Sequence of chain 1.D:
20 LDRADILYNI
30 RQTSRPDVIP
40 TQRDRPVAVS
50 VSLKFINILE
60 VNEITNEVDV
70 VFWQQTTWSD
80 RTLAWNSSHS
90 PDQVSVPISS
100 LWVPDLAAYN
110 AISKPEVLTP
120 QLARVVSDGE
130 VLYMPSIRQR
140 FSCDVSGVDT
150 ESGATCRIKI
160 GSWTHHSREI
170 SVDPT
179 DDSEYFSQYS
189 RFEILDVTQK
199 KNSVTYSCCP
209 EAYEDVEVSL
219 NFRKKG

Binding-site contacts:
Ligand atom N contacts residue TYR108 of chain 1.D at 3.2 Å (h-bond).
Ligand atom C1 contacts residue MET133 of chain 1.E at 3.4 Å (hydrophobic).
Ligand atom C3 contacts residue CYS206 of chain 1.D at 4.4 Å (hydrophobic).
Ligand atom C10 contacts residue TRP162 of chain 1.D at 3.1 Å (hydrophobic).
Ligand atom C7 contacts residue CYS207 of chain 1.D at 4.3 Å (hydrophobic).
Ligand atom O1 contacts residue CYS207 of chain 1.D at 3.6 Å.
Ligand atom C3 contacts residue MET133 of chain 1.E at 4.1 Å (hydrophobic).
Ligand atom C10 contacts residue TYR211 of chain 1.D at 4.0 Å (hydrophobic).
Ligand atom C6 contacts residue CYS207 of chain 1.D at 3.9 Å (hydrophobic).
Ligand atom C7 contacts residue TYR211 of chain 1.D at 3.9 Å (hydrophobic).
Ligand atom C10 contacts residue SER161 of chain 1.D at 4.3 Å.
Ligand atom O1 contacts residue CYS206 of chain 1.D at 3.6 Å (h-bond).
Ligand atom C6 contacts residue CYS206 of chain 1.D at 3.6 Å (hydrophobic).
Ligand atom C9 contacts residue TRP162 of chain 1.D at 3.5 Å (hydrophobic).
Ligand atom BR contacts residue LYS53 of chain 1.E at 3.5 Å.
Ligand atom C6 contacts residue MET133 of chain 1.E at 3.4 Å (hydrophobic).
Ligand atom C7 contacts residue MET133 of chain 1.E at 4.4 Å (hydrophobic).
Ligand atom C5 contacts residue TRP72 of chain 1.E at 3.5 Å (hydrophobic).
Ligand atom C12 contacts residue MET133 of chain 1.E at 3.9 Å (hydrophobic).
Ligand atom C contacts residue MET133 of chain 1.E at 4.3 Å (hydrophobic).
Ligand atom BR contacts residue TYR183 of chain 1.E at 4.1 Å.
Ligand atom C10 contacts residue TYR108 of chain 1.D at 3.1 Å (hydrophobic).
Ligand atom C11 contacts residue TRP162 of chain 1.D at 3.2 Å (hydrophobic).
Ligand atom C2 contacts residue MET133 of chain 1.E at 3.4 Å (hydrophobic).
Ligand atom O contacts residue TYR204 of chain 1.D at 3.7 Å.
Ligand atom C3 contacts residue TYR204 of chain 1.D at 4.2 Å (hydrophobic).
Ligand atom C contacts residue TYR204 of chain 1.D at 3.9 Å (hydrophobic).
Ligand atom O1 contacts residue GLN74 of chain 1.E at 4.2 Å.
Ligand atom C8 contacts residue TRP162 of chain 1.D at 4.3 Å (hydrophobic).
Ligand atom C9 contacts residue TYR211 of chain 1.D at 3.5 Å (hydrophobic).
Ligand atom C5 contacts residue TYR204 of chain 1.D at 3.1 Å (hydrophobic).
Ligand atom C4 contacts residue TYR204 of chain 1.D at 3.3 Å (hydrophobic).
Ligand atom C1 contacts residue CYS206 of chain 1.D at 3.7 Å (hydrophobic).
Ligand atom O1 contacts residue MET133 of chain 1.E at 3.2 Å.
Ligand atom C2 contacts residue CYS206 of chain 1.D at 3.6 Å (hydrophobic).
Ligand atom N contacts residue TRP162 of chain 1.D at 3.1 Å (h-bond).
Ligand atom C12 contacts residue TRP162 of chain 1.D at 4.0 Å (hydrophobic).
Ligand atom C2 contacts residue GLN74 of chain 1.E at 4.0 Å.
Ligand atom C4 contacts residue TYR183 of chain 1.E at 4.2 Å (hydrophobic).
Ligand atom C4 contacts residue TRP72 of chain 1.E at 3.6 Å (hydrophobic).

A small-molecule ligand and the protein it binds are described below.
Small molecule (SMILES): O=C1CC2(CCNCC2)Oc2ccc(Br)cc21

Sequence of chain 1.E:
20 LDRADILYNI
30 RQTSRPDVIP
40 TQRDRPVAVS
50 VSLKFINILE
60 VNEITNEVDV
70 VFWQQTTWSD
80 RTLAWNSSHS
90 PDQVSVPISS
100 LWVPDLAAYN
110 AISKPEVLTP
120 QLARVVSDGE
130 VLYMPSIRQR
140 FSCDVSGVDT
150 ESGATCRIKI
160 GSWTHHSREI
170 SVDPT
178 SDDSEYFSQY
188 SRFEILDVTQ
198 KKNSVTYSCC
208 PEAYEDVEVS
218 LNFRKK